This protein binds this small molecule.
Small molecule (SMILES): N[C@@H](Cc1ccc(OCc2ccccc2[N+](=O)[O-])cc1)C(=O)O

Sequence of chain 1.A:
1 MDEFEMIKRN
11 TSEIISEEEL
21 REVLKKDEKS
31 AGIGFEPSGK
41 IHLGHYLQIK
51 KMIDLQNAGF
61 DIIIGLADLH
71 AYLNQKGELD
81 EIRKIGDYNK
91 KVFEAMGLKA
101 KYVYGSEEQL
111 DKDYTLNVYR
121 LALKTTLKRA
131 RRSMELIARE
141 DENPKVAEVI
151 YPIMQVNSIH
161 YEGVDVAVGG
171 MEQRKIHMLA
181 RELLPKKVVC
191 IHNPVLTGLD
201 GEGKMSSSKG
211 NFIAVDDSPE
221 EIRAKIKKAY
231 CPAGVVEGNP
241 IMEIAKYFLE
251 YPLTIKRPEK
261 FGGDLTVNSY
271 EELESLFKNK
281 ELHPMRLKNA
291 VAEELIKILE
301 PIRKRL

Binding-site contacts:
Ligand atom C8 contacts residue GLY34 of chain 1.A at 3.2 Å.
Ligand atom C14 contacts residue GLY32 of chain 1.A at 3.7 Å.
Ligand atom OXT contacts residue TYR151 of chain 1.A at 3.5 Å (h-bond).
Ligand atom N2 contacts residue GLU162 of chain 1.A at 3.4 Å (salt-bridge).
Ligand atom O1 contacts residue GLN155 of chain 1.A at 3.7 Å.
Ligand atom CA contacts residue GLN173 of chain 1.A at 3.6 Å.
Ligand atom O2 contacts residue ILE33 of chain 1.A at 3.2 Å (h-bond).
Ligand atom C5 contacts residue GLN155 of chain 1.A at 3.5 Å.
Ligand atom C9 contacts residue SER158 of chain 1.A at 3.8 Å.
Ligand atom O contacts residue GLU36 of chain 1.A at 3.4 Å (salt-bridge).
Ligand atom N contacts residue TYR151 of chain 1.A at 3.0 Å (h-bond).
Ligand atom C12 contacts residue ILE159 of chain 1.A at 3.4 Å (hydrophobic).
Ligand atom C6 contacts residue GLN155 of chain 1.A at 3.0 Å.
Ligand atom N contacts residue GLN155 of chain 1.A at 3.1 Å (h-bond).
Ligand atom OXT contacts residue GLU36 of chain 1.A at 3.6 Å.
Ligand atom C2 contacts residue GLU36 of chain 1.A at 3.8 Å.
Ligand atom C4 contacts residue ALA67 of chain 1.A at 3.4 Å (hydrophobic).
Ligand atom CA contacts residue TYR151 of chain 1.A at 3.6 Å (hydrophobic).
Ligand atom C4 contacts residue GLN155 of chain 1.A at 3.6 Å.
Ligand atom OXT contacts residue GLN173 of chain 1.A at 3.0 Å (h-bond).
Ligand atom C11 contacts residue ILE159 of chain 1.A at 3.7 Å (hydrophobic).
Ligand atom N contacts residue GLN173 of chain 1.A at 3.0 Å (h-bond).
Ligand atom C7 contacts residue GLY34 of chain 1.A at 3.4 Å.
Ligand atom O2 contacts residue ILE64 of chain 1.A at 3.3 Å.
Ligand atom OXT contacts residue ILE137 of chain 1.A at 3.6 Å.
Ligand atom C contacts residue GLN173 of chain 1.A at 3.5 Å.
Ligand atom C8 contacts residue GLN155 of chain 1.A at 3.0 Å.
Ligand atom O3 contacts residue GLU162 of chain 1.A at 2.7 Å (salt-bridge).
Ligand atom N2 contacts residue GLY65 of chain 1.A at 3.5 Å.
Ligand atom O2 contacts residue GLY65 of chain 1.A at 2.9 Å (h-bond).
Ligand atom O2 contacts residue ILE63 of chain 1.A at 3.2 Å.
Ligand atom C3 contacts residue GLN155 of chain 1.A at 3.4 Å.
Ligand atom C7 contacts residue GLN155 of chain 1.A at 2.8 Å.
Ligand atom O3 contacts residue GLY65 of chain 1.A at 3.5 Å.
Ligand atom C5 contacts residue HIS70 of chain 1.A at 3.5 Å.
Ligand atom O1 contacts residue SER158 of chain 1.A at 3.6 Å.
Ligand atom C13 contacts residue GLY32 of chain 1.A at 3.6 Å.
Ligand atom C4 contacts residue HIS70 of chain 1.A at 3.2 Å.
Ligand atom C2 contacts residue TYR151 of chain 1.A at 3.5 Å (hydrophobic).
Ligand atom C contacts residue TYR151 of chain 1.A at 3.8 Å (hydrophobic).